The protein below binds the small molecule below.
Small molecule (SMILES): N[C@@H](CSOO)C(=O)O

Binding-site contacts:
Ligand atom CA contacts residue TYR157 of chain 1.A at 3.6 Å (hydrophobic).
Ligand atom N contacts residue HIS88 of chain 1.A at 3.3 Å (h-bond).
Ligand atom SG contacts residue HIS140 of chain 1.A at 3.3 Å (h-bond).
Ligand atom C contacts residue LEU75 of chain 1.A at 3.9 Å (hydrophobic).
Ligand atom OXT contacts residue ARG60 of chain 1.A at 3.3 Å (salt-bridge).
Ligand atom N contacts residue TYR157 of chain 1.A at 3.0 Å (h-bond).
Ligand atom O contacts residue ARG60 of chain 1.A at 3.0 Å (salt-bridge).
Ligand atom OE contacts residue HIS140 of chain 1.A at 3.8 Å.
Ligand atom OE contacts residue CYS93 of chain 1.A at 3.3 Å (h-bond).
Ligand atom OE contacts residue LEU95 of chain 1.A at 3.5 Å.
Ligand atom OE contacts residue FE21 of chain 1.B at 3.5 Å.
Ligand atom OD contacts residue HIS140 of chain 1.A at 3.4 Å (h-bond).
Ligand atom OXT contacts residue TYR157 of chain 1.A at 3.0 Å (h-bond).
Ligand atom OD contacts residue FE21 of chain 1.B at 2.1 Å.
Ligand atom CA contacts residue FE21 of chain 1.B at 3.1 Å.
Ligand atom O contacts residue TYR58 of chain 1.A at 3.1 Å (h-bond).
Ligand atom SG contacts residue HIS86 of chain 1.A at 3.5 Å (h-bond).
Ligand atom SG contacts residue VAL142 of chain 1.A at 3.6 Å.
Ligand atom CA contacts residue HIS86 of chain 1.A at 3.4 Å.
Ligand atom N contacts residue FE21 of chain 1.B at 2.4 Å.
Ligand atom CB contacts residue HIS155 of chain 1.A at 3.5 Å.
Ligand atom CB contacts residue TYR157 of chain 1.A at 3.5 Å (hydrophobic).
Ligand atom C contacts residue ARG60 of chain 1.A at 3.7 Å.
Ligand atom OD contacts residue HIS86 of chain 1.A at 3.8 Å.
Ligand atom N contacts residue HIS86 of chain 1.A at 3.1 Å (h-bond).
Ligand atom O contacts residue MET179 of chain 1.A at 4.0 Å.
Ligand atom OD contacts residue HIS155 of chain 1.A at 3.6 Å (h-bond).
Ligand atom OD contacts residue TYR157 of chain 1.A at 2.8 Å (h-bond).
Ligand atom CB contacts residue LEU75 of chain 1.A at 3.7 Å (hydrophobic).
Ligand atom SG contacts residue HIS155 of chain 1.A at 3.8 Å.
Ligand atom OD contacts residue CYS93 of chain 1.A at 3.8 Å.
Ligand atom OE contacts residue TYR157 of chain 1.A at 3.0 Å (h-bond).
Ligand atom CB contacts residue HIS86 of chain 1.A at 4.0 Å.
Ligand atom C contacts residue TYR58 of chain 1.A at 4.1 Å (hydrophobic).
Ligand atom OD contacts residue HIS88 of chain 1.A at 3.5 Å (h-bond).
Ligand atom C contacts residue TYR157 of chain 1.A at 3.7 Å (hydrophobic).
Ligand atom SG contacts residue FE21 of chain 1.B at 2.4 Å.
Ligand atom O contacts residue LEU75 of chain 1.A at 3.8 Å.
Ligand atom CB contacts residue FE21 of chain 1.B at 3.2 Å.
Ligand atom OE contacts residue HIS155 of chain 1.A at 3.0 Å (h-bond).

Sequence of chain 1.A:
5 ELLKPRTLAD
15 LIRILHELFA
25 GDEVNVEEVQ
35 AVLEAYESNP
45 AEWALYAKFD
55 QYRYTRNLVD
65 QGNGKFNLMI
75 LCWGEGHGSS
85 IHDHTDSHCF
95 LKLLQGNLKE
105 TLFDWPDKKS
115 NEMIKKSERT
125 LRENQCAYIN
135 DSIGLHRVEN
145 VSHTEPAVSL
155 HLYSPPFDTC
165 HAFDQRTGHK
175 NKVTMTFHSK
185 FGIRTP